Binding-site contacts:
Ligand atom C1 contacts residue THR294 of chain 1.G at 4.0 Å.
Ligand atom C8 contacts residue ASN270 of chain 1.G at 4.1 Å.
Ligand atom O5 contacts residue THR294 of chain 1.G at 3.7 Å.
Ligand atom C7 contacts residue VAL316 of chain 1.G at 4.2 Å (hydrophobic).
Ligand atom O6 contacts residue TYR15 of chain 1.O at 4.4 Å.
Ligand atom C8 contacts residue ALA272 of chain 1.G at 3.8 Å (hydrophobic).
Ligand atom N2 contacts residue VAL316 of chain 1.G at 4.0 Å.
Ligand atom C8 contacts residue ASN273 of chain 1.G at 3.7 Å.
Ligand atom C5 contacts residue THR294 of chain 1.G at 3.8 Å.
Ligand atom O5 contacts residue GLN268 of chain 1.G at 4.4 Å.
Ligand atom C2 contacts residue ASN292 of chain 1.G at 2.5 Å.
Ligand atom C1 contacts residue ASN292 of chain 1.G at 1.4 Å.
Ligand atom N2 contacts residue ASN292 of chain 1.G at 3.0 Å (h-bond).
Ligand atom O5 contacts residue ASN292 of chain 1.G at 2.3 Å (h-bond).
Ligand atom C8 contacts residue VAL316 of chain 1.G at 3.8 Å (hydrophobic).
Ligand atom C6 contacts residue THR294 of chain 1.G at 4.1 Å.
Ligand atom C3 contacts residue ASN292 of chain 1.G at 3.8 Å.
Ligand atom C8 contacts residue PHE249 of chain 1.G at 4.2 Å (hydrophobic).
Ligand atom O3 contacts residue PHE249 of chain 1.G at 4.1 Å.
Ligand atom C4 contacts residue ASN292 of chain 1.G at 4.2 Å.
Ligand atom C6 contacts residue ASN270 of chain 1.G at 3.2 Å.
Ligand atom O6 contacts residue ASN270 of chain 1.G at 3.3 Å (h-bond).
Ligand atom C7 contacts residue ASN292 of chain 1.G at 3.5 Å.
Ligand atom N2 contacts residue PHE249 of chain 1.G at 4.4 Å.
Ligand atom O7 contacts residue ASN292 of chain 1.G at 3.7 Å.
Ligand atom C5 contacts residue ASN292 of chain 1.G at 3.6 Å.

Sequence of chain 1.O:
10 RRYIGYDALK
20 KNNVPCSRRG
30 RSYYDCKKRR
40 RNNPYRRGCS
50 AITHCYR

Sequence of chain 1.G:
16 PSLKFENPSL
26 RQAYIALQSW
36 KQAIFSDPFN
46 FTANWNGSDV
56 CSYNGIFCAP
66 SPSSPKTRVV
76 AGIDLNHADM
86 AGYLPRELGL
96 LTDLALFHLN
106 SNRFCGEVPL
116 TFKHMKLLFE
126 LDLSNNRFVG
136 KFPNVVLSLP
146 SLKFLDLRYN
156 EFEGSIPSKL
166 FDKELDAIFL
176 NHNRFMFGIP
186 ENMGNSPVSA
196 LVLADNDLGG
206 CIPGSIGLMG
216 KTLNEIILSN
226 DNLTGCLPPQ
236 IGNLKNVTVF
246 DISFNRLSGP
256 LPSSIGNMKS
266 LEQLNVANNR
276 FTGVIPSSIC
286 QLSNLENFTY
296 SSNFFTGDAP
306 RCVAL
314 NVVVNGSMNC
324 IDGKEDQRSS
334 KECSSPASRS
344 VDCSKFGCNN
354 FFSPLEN

The small molecule below binds the protein below.
Small molecule (SMILES): CC(=O)N[C@H]1[C@H](O[C@H]2[C@H](O)[C@@H](NC(C)=O)CO[C@@H]2CO)O[C@H](CO)[C@@H](O)[C@@H]1O